Binding-site contacts:
Ligand atom C11 contacts residue LEU62 of chain 22.B at 4.1 Å (hydrophobic).
Ligand atom O1A contacts residue SER274 of chain 22.B at 2.6 Å (h-bond).
Ligand atom O8 contacts residue LYS68 of chain 22.B at 3.4 Å.
Ligand atom O1A contacts residue LYS68 of chain 22.B at 2.9 Å.
Ligand atom C11 contacts residue PHE75 of chain 22.C at 2.3 Å (hydrophobic).
Ligand atom O9 contacts residue LEU67 of chain 22.B at 3.3 Å.
Ligand atom O10 contacts residue PHE75 of chain 22.C at 3.0 Å.
Ligand atom C9 contacts residue GLN278 of chain 22.B at 3.2 Å.
Ligand atom O9 contacts residue GLN278 of chain 22.B at 4.0 Å.
Ligand atom C1 contacts residue ASN272 of chain 22.B at 3.8 Å.
Ligand atom O10 contacts residue LEU62 of chain 22.B at 4.0 Å.
Ligand atom C11 contacts residue PHE65 of chain 22.B at 3.8 Å (hydrophobic).
Ligand atom C10 contacts residue ASN272 of chain 22.B at 4.0 Å.
Ligand atom C1 contacts residue SER274 of chain 22.B at 3.7 Å.
Ligand atom O1B contacts residue SER274 of chain 22.B at 4.1 Å.
Ligand atom C10 contacts residue GLN278 of chain 22.B at 4.0 Å.
Ligand atom C11 contacts residue HIS138 of chain 22.A at 3.5 Å.
Ligand atom C9 contacts residue LYS68 of chain 22.B at 3.8 Å.
Ligand atom O8 contacts residue ASN272 of chain 22.B at 3.5 Å (h-bond).
Ligand atom O1B contacts residue ASN272 of chain 22.B at 3.4 Å (h-bond).
Ligand atom N5 contacts residue GLN278 of chain 22.B at 3.9 Å.
Ligand atom C8 contacts residue GLN278 of chain 22.B at 3.6 Å.
Ligand atom C11 contacts residue GLN278 of chain 22.B at 3.5 Å.
Ligand atom C6 contacts residue ASN272 of chain 22.B at 3.6 Å.
Ligand atom O8 contacts residue GLN278 of chain 22.B at 3.5 Å (h-bond).
Ligand atom C11 contacts residue SER274 of chain 22.B at 4.0 Å.
Ligand atom C1 contacts residue LYS68 of chain 22.B at 3.6 Å.
Ligand atom C9 contacts residue LEU67 of chain 22.B at 4.1 Å (hydrophobic).
Ligand atom C4 contacts residue ASN272 of chain 22.B at 4.1 Å.
Ligand atom O9 contacts residue LYS68 of chain 22.B at 2.9 Å (salt-bridge).
Ligand atom C5 contacts residue ASN272 of chain 22.B at 4.1 Å.
Ligand atom C7 contacts residue GLN278 of chain 22.B at 3.8 Å.
Ligand atom O1B contacts residue LYS68 of chain 22.B at 3.9 Å.
Ligand atom C10 contacts residue PHE75 of chain 22.C at 3.1 Å (hydrophobic).
Ligand atom O7 contacts residue LEU62 of chain 22.B at 3.8 Å.
Ligand atom N5 contacts residue ASN272 of chain 22.B at 3.2 Å (h-bond).
Ligand atom C11 contacts residue ASN272 of chain 22.B at 3.6 Å.
Ligand atom C11 contacts residue THR276 of chain 22.B at 3.3 Å.
Ligand atom C11 contacts residue PHE270 of chain 22.B at 3.8 Å (hydrophobic).
Ligand atom O1B contacts residue THR276 of chain 22.B at 3.7 Å.

Sequence of chain 22.C:
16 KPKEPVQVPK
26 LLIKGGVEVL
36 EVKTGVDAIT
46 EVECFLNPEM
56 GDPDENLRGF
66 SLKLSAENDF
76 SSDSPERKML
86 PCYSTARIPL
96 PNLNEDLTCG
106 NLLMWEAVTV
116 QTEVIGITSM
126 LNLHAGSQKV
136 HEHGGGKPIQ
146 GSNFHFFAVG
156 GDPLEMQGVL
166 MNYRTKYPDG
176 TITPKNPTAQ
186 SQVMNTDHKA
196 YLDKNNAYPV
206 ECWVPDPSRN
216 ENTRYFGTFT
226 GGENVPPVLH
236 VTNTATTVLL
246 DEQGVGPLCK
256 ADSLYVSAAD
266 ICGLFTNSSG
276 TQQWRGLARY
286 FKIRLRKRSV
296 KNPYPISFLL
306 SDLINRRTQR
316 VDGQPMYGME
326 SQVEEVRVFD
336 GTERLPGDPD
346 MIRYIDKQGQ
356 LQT

A protein and the small-molecule ligand that binds it are described below.
Small molecule (SMILES): CC(=O)N[C@H]1[C@H]([C@H](O)[C@H](O)CO)O[C@@](O[C@H](CO)[C@@H](O)[C@@H]2O[C@@H](C(=O)O)C[C@H](O)[C@H]2NC(C)=O)(C(=O)O)C[C@@H]1O

Sequence of chain 22.A:
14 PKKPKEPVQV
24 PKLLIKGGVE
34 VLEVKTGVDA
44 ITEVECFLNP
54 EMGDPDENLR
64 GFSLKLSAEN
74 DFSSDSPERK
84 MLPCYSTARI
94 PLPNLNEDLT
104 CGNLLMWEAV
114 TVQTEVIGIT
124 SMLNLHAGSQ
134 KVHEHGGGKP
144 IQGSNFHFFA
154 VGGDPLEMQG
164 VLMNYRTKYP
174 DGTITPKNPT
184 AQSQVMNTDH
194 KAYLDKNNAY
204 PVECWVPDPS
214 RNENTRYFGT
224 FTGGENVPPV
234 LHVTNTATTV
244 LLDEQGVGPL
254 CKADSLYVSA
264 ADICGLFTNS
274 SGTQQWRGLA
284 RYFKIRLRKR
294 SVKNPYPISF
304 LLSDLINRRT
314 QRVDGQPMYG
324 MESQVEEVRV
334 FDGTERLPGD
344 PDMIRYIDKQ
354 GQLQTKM

Sequence of chain 22.B:
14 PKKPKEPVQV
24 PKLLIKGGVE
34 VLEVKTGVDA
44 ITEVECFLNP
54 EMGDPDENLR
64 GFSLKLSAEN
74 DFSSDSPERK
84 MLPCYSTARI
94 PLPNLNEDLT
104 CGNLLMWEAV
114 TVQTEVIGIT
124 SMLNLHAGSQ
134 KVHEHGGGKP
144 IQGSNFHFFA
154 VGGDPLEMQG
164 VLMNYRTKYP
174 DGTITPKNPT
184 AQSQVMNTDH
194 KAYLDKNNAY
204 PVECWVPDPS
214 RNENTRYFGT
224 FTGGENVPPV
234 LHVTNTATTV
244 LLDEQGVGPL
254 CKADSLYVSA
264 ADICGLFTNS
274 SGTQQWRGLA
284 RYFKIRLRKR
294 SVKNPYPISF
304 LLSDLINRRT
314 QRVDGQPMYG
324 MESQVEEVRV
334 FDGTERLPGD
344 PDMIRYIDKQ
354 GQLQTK